Sequence of chain 2.C:
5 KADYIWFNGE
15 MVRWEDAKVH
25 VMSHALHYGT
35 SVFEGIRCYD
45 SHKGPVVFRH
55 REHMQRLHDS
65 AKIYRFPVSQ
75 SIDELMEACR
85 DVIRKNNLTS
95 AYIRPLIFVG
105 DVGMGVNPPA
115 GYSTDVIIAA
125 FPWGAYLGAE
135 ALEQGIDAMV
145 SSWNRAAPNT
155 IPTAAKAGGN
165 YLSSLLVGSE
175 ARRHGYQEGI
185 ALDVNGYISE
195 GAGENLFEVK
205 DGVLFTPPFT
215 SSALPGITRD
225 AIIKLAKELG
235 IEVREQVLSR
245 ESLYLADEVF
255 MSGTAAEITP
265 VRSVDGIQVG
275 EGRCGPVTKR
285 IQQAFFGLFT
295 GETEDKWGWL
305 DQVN

A protein and the small-molecule ligand that binds it are described below.
Small molecule (SMILES): CC(C)C[C@](C)(N)C(=O)O

Binding-site contacts:
Ligand atom C contacts residue THR258 of chain 2.C at 4.0 Å.
Ligand atom CB2 contacts residue LYS160 of chain 2.C at 3.3 Å.
Ligand atom OXT contacts residue ALA259 of chain 2.C at 3.0 Å (h-bond).
Ligand atom CB2 contacts residue TYR96 of chain 2.C at 3.9 Å (hydrophobic).
Ligand atom CB2 contacts residue PHE37 of chain 2.C at 4.0 Å (hydrophobic).
Ligand atom CD2 contacts residue GLY197 of chain 2.C at 3.5 Å.
Ligand atom CG contacts residue ALA259 of chain 2.C at 4.2 Å (hydrophobic).
Ligand atom CB2 contacts residue GLY39 of chain 2.C at 4.1 Å.
Ligand atom CB2 contacts residue PLP1 of chain 2.H at 3.0 Å.
Ligand atom OXT contacts residue GLY257 of chain 2.C at 4.2 Å.
Ligand atom N contacts residue PLP1 of chain 2.H at 1.4 Å.
Ligand atom CG contacts residue TYR130 of chain 2.C at 4.4 Å (hydrophobic).
Ligand atom O contacts residue THR258 of chain 2.C at 3.4 Å.
Ligand atom CA contacts residue TYR96 of chain 2.C at 4.1 Å (hydrophobic).
Ligand atom CD2 contacts residue TYR130 of chain 2.C at 3.9 Å (hydrophobic).
Ligand atom N contacts residue TYR165 of chain 2.C at 4.2 Å.
Ligand atom OXT contacts residue ALA260 of chain 2.C at 4.5 Å.
Ligand atom OXT contacts residue THR258 of chain 2.C at 3.4 Å (h-bond).
Ligand atom O contacts residue TYR96 of chain 2.C at 2.9 Å (h-bond).
Ligand atom CD2 contacts residue PLP1 of chain 2.H at 4.3 Å.
Ligand atom O contacts residue PLP1 of chain 2.H at 4.1 Å.
Ligand atom CA contacts residue PLP1 of chain 2.H at 2.5 Å.
Ligand atom O contacts residue GLY39 of chain 2.C at 3.6 Å.
Ligand atom C contacts residue ALA259 of chain 2.C at 3.7 Å (hydrophobic).
Ligand atom CD1 contacts residue TRP127 of chain 2.C at 4.0 Å (hydrophobic).
Ligand atom CB1 contacts residue PLP1 of chain 2.H at 3.7 Å.
Ligand atom CD1 contacts residue TYR130 of chain 2.C at 4.0 Å (hydrophobic).
Ligand atom N contacts residue GLY197 of chain 2.C at 3.7 Å.
Ligand atom OXT contacts residue GLY197 of chain 2.C at 4.4 Å.
Ligand atom OXT contacts residue PLP1 of chain 2.H at 3.2 Å.
Ligand atom O contacts residue ALA259 of chain 2.C at 3.7 Å.
Ligand atom N contacts residue LYS160 of chain 2.C at 3.7 Å.
Ligand atom C contacts residue PLP1 of chain 2.H at 3.1 Å.
Ligand atom CA contacts residue LYS160 of chain 2.C at 4.1 Å.
Ligand atom C contacts residue TYR96 of chain 2.C at 3.8 Å (hydrophobic).
Ligand atom CB1 contacts residue TYR96 of chain 2.C at 3.9 Å (hydrophobic).